Binding-site contacts:
Ligand atom N5 contacts residue TYR72 of chain 5.B at 2.8 Å (h-bond).
Ligand atom C2 contacts residue GLY78 of chain 5.B at 3.9 Å.
Ligand atom O3 contacts residue ASN80 of chain 5.B at 3.9 Å.
Ligand atom O1A contacts residue GLY78 of chain 5.B at 3.9 Å.
Ligand atom O1A contacts residue ARG77 of chain 5.B at 3.2 Å (salt-bridge).
Ligand atom O3 contacts residue GLY78 of chain 5.B at 3.0 Å.
Ligand atom C4 contacts residue ARG77 of chain 5.B at 3.8 Å.
Ligand atom C1 contacts residue ARG77 of chain 5.B at 3.3 Å.
Ligand atom O1A contacts residue TYR72 of chain 5.B at 3.0 Å.
Ligand atom C5 contacts residue ASN93 of chain 5.B at 4.0 Å.
Ligand atom C5 contacts residue ARG77 of chain 5.B at 4.2 Å.
Ligand atom C9 contacts residue ARG77 of chain 5.B at 3.5 Å.
Ligand atom C3 contacts residue HIS298 of chain 5.B at 3.5 Å.
Ligand atom O6 contacts residue ASN93 of chain 5.B at 3.5 Å (h-bond).
Ligand atom O4 contacts residue ASN80 of chain 5.B at 4.3 Å.
Ligand atom C4 contacts residue HIS298 of chain 5.B at 3.5 Å.
Ligand atom C11 contacts residue TYR72 of chain 5.B at 3.5 Å (hydrophobic).
Ligand atom O4 contacts residue ILE79 of chain 5.B at 3.8 Å.
Ligand atom C5 contacts residue TYR72 of chain 5.B at 3.7 Å (hydrophobic).
Ligand atom O3 contacts residue VAL296 of chain 5.B at 3.9 Å.
Ligand atom C11 contacts residue ASP85 of chain 5.C at 3.7 Å.
Ligand atom O1B contacts residue TYR72 of chain 5.B at 3.8 Å.
Ligand atom O1B contacts residue ARG77 of chain 5.B at 2.7 Å (salt-bridge).
Ligand atom O4 contacts residue HIS298 of chain 5.B at 3.1 Å (h-bond).
Ligand atom C6 contacts residue ASN93 of chain 5.B at 3.2 Å.
Ligand atom O4 contacts residue THR291 of chain 5.B at 3.3 Å.
Ligand atom C1 contacts residue TYR72 of chain 5.B at 3.7 Å (hydrophobic).
Ligand atom O3 contacts residue ARG77 of chain 5.B at 4.1 Å.
Ligand atom C2 contacts residue VAL296 of chain 5.B at 4.3 Å (hydrophobic).
Ligand atom O4 contacts residue VAL296 of chain 5.B at 4.2 Å.
Ligand atom C10 contacts residue TYR72 of chain 5.B at 3.6 Å (hydrophobic).
Ligand atom C3 contacts residue GLY78 of chain 5.B at 3.8 Å.
Ligand atom C4 contacts residue TYR72 of chain 5.B at 3.9 Å (hydrophobic).
Ligand atom C4 contacts residue GLY78 of chain 5.B at 3.3 Å.
Ligand atom O4 contacts residue GLY78 of chain 5.B at 3.1 Å.
Ligand atom C3 contacts residue ARG77 of chain 5.B at 4.0 Å.
Ligand atom C1 contacts residue GLY78 of chain 5.B at 4.1 Å.
Ligand atom C6 contacts residue TYR72 of chain 5.B at 3.9 Å (hydrophobic).
Ligand atom C3 contacts residue GLY78 of chain 5.B at 3.8 Å.
Ligand atom C3 contacts residue VAL296 of chain 5.B at 3.5 Å (hydrophobic).

Sequence of chain 5.C:
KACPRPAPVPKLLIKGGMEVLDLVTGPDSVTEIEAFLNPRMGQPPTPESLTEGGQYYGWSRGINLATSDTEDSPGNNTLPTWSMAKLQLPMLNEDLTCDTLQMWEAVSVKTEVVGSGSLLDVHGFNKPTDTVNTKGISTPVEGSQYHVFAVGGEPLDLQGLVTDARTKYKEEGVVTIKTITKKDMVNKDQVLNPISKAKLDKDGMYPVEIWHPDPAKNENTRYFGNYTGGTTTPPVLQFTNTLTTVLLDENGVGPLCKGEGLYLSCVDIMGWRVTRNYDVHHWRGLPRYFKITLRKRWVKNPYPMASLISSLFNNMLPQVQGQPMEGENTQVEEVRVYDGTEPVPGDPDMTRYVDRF

Sequence of chain 5.B:
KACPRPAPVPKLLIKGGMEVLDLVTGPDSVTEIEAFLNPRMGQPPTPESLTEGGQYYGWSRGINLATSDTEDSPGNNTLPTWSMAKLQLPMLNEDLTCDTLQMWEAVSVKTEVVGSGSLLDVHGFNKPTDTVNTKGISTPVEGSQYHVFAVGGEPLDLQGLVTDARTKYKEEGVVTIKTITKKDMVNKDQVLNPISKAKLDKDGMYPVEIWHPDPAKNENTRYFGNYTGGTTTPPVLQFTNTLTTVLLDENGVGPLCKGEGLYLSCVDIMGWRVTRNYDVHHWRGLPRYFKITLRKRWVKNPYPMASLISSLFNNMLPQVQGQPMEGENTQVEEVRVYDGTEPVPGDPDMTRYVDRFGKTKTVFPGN

This small molecule binds to this protein.
Small molecule (SMILES): CC(=O)N[C@H]1[C@H]([C@H](O)[C@H](O)CO)O[C@@](O[C@H]2[C@@H](O)[C@@H](CO)O[C@@H](O[C@H]3[C@H](O)[C@@H](O)[C@H](O)O[C@@H]3CO)[C@@H]2O)(C(=O)O)C[C@@H]1O